Sequence of chain 1.A:
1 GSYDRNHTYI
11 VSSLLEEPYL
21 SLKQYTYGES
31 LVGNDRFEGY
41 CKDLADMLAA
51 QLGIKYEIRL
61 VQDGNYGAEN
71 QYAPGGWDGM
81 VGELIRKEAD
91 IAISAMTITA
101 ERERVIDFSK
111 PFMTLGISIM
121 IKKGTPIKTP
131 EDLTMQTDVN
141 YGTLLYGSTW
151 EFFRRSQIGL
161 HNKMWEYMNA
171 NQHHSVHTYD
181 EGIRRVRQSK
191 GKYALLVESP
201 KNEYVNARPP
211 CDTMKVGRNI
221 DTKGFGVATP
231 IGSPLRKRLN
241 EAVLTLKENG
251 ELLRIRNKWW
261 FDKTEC

Binding-site contacts:
Ligand atom C contacts residue SER148 of chain 1.A at 3.4 Å.
Ligand atom CD contacts residue THR149 of chain 1.A at 3.3 Å.
Ligand atom C contacts residue THR97 of chain 1.A at 3.6 Å.
Ligand atom N contacts residue ALA95 of chain 1.A at 3.0 Å (h-bond).
Ligand atom N contacts residue PHE225 of chain 1.A at 3.9 Å.
Ligand atom N contacts residue GLU198 of chain 1.A at 2.8 Å (salt-bridge).
Ligand atom OE1 contacts residue LEU144 of chain 1.A at 4.1 Å.
Ligand atom CB contacts residue TYR66 of chain 1.A at 3.7 Å (hydrophobic).
Ligand atom CD contacts residue LEU144 of chain 1.A at 4.1 Å (hydrophobic).
Ligand atom OE1 contacts residue THR149 of chain 1.A at 3.1 Å (h-bond).
Ligand atom C contacts residue TYR66 of chain 1.A at 3.8 Å (hydrophobic).
Ligand atom CB contacts residue GLU198 of chain 1.A at 4.1 Å.
Ligand atom CG contacts residue LEU144 of chain 1.A at 3.8 Å (hydrophobic).
Ligand atom OE2 contacts residue GLU198 of chain 1.A at 3.9 Å.
Ligand atom CB contacts residue LEU144 of chain 1.A at 3.8 Å (hydrophobic).
Ligand atom O contacts residue GLY147 of chain 1.A at 3.8 Å.
Ligand atom OE2 contacts residue TYR179 of chain 1.A at 2.5 Å (h-bond).
Ligand atom OXT contacts residue ARG102 of chain 1.A at 2.8 Å (salt-bridge).
Ligand atom OXT contacts residue TYR66 of chain 1.A at 3.6 Å.
Ligand atom OE2 contacts residue THR149 of chain 1.A at 2.6 Å (h-bond).
Ligand atom CD contacts residue SER148 of chain 1.A at 4.1 Å.
Ligand atom C contacts residue ARG102 of chain 1.A at 3.4 Å.
Ligand atom CG contacts residue TYR179 of chain 1.A at 3.1 Å (hydrophobic).
Ligand atom OXT contacts residue ALA95 of chain 1.A at 3.7 Å.
Ligand atom O contacts residue ARG102 of chain 1.A at 2.8 Å (salt-bridge).
Ligand atom O contacts residue TYR66 of chain 1.A at 3.6 Å.
Ligand atom N contacts residue THR97 of chain 1.A at 2.8 Å (h-bond).
Ligand atom OXT contacts residue SER148 of chain 1.A at 4.0 Å.
Ligand atom CG contacts residue GLU198 of chain 1.A at 3.7 Å.
Ligand atom O contacts residue SER148 of chain 1.A at 3.0 Å (h-bond).
Ligand atom CA contacts residue GLU198 of chain 1.A at 3.5 Å.
Ligand atom N contacts residue SER148 of chain 1.A at 4.0 Å.
Ligand atom OXT contacts residue THR97 of chain 1.A at 2.9 Å (h-bond).
Ligand atom CA contacts residue SER148 of chain 1.A at 3.2 Å.
Ligand atom OE1 contacts residue SER148 of chain 1.A at 3.1 Å (h-bond).
Ligand atom CA contacts residue THR97 of chain 1.A at 3.4 Å.
Ligand atom CD contacts residue TYR179 of chain 1.A at 3.2 Å (hydrophobic).
Ligand atom OXT contacts residue MET96 of chain 1.A at 3.6 Å.
Ligand atom CD contacts residue GLU198 of chain 1.A at 4.0 Å.
Ligand atom OE1 contacts residue GLY147 of chain 1.A at 3.6 Å.

A small-molecule ligand and the protein it binds are described below.
Small molecule (SMILES): N[C@@H](CCC(=O)O)C(=O)O